A small-molecule ligand and the protein it binds are described below.
Small molecule (SMILES): CC[C@H](C)[C@H](NC(=O)[C@H](C)NC(=O)[C@H](C)N)C(=O)N[C@@H](COP(=O)(O)O)C(=O)N[C@@H](CC(C)C)C(=O)N1CCC[C@H]1C(=O)O

Binding-site contacts:
Ligand atom O2P contacts residue ARG131 of chain 2.C at 2.9 Å (salt-bridge).
Ligand atom CA contacts residue LEU176 of chain 2.C at 3.7 Å (hydrophobic).
Ligand atom O contacts residue LEU176 of chain 2.C at 3.6 Å.
Ligand atom O3P contacts residue TYR132 of chain 2.C at 3.8 Å.
Ligand atom CG2 contacts residue LEU224 of chain 2.C at 3.9 Å (hydrophobic).
Ligand atom CA contacts residue ASN228 of chain 2.C at 3.9 Å.
Ligand atom CB contacts residue ASN228 of chain 2.C at 3.6 Å.
Ligand atom P contacts residue ARG131 of chain 2.C at 3.6 Å.
Ligand atom N contacts residue LEU176 of chain 2.C at 3.4 Å.
Ligand atom O contacts residue LYS49 of chain 2.C at 3.0 Å (salt-bridge).
Ligand atom CG contacts residue LEU224 of chain 2.C at 4.0 Å (hydrophobic).
Ligand atom CB contacts residue TRP232 of chain 2.C at 3.4 Å (hydrophobic).
Ligand atom C contacts residue LEU176 of chain 2.C at 3.7 Å (hydrophobic).
Ligand atom O2P contacts residue LYS49 of chain 2.C at 3.9 Å.
Ligand atom O contacts residue VAL180 of chain 2.C at 3.6 Å.
Ligand atom CB contacts residue ASN177 of chain 2.C at 3.6 Å.
Ligand atom C contacts residue ASN228 of chain 2.C at 3.6 Å.
Ligand atom CA contacts residue ASN177 of chain 2.C at 3.5 Å.
Ligand atom C contacts residue ASN228 of chain 2.C at 3.8 Å.
Ligand atom C contacts residue ASN177 of chain 2.C at 3.6 Å.
Ligand atom CD1 contacts residue ILE221 of chain 2.C at 3.7 Å (hydrophobic).
Ligand atom P contacts residue LYS49 of chain 2.C at 4.0 Å.
Ligand atom O3P contacts residue LYS49 of chain 2.C at 3.1 Å (salt-bridge).
Ligand atom O2P contacts residue ASN177 of chain 2.C at 3.7 Å.
Ligand atom O contacts residue LYS49 of chain 2.C at 4.0 Å.
Ligand atom P contacts residue ARG56 of chain 2.C at 3.7 Å.
Ligand atom O1P contacts residue TYR132 of chain 2.C at 4.0 Å.
Ligand atom CB contacts residue ASN177 of chain 2.C at 3.3 Å.
Ligand atom P contacts residue TYR132 of chain 2.C at 3.8 Å.
Ligand atom CA contacts residue ASN177 of chain 2.C at 3.8 Å.
Ligand atom CA contacts residue ASN228 of chain 2.C at 3.3 Å.
Ligand atom CD2 contacts residue LYS124 of chain 2.C at 4.0 Å.
Ligand atom CD contacts residue LEU224 of chain 2.C at 3.6 Å (hydrophobic).
Ligand atom O1P contacts residue ARG131 of chain 2.C at 2.8 Å (salt-bridge).
Ligand atom O2P contacts residue TYR132 of chain 2.C at 2.6 Å (h-bond).
Ligand atom O1P contacts residue ARG56 of chain 2.C at 2.8 Å (salt-bridge).
Ligand atom N contacts residue ASN228 of chain 2.C at 2.9 Å (h-bond).
Ligand atom N contacts residue ASN177 of chain 2.C at 2.8 Å (h-bond).
Ligand atom O3P contacts residue ARG56 of chain 2.C at 2.9 Å (salt-bridge).
Ligand atom O contacts residue ASN228 of chain 2.C at 2.8 Å (h-bond).

Sequence of chain 2.C:
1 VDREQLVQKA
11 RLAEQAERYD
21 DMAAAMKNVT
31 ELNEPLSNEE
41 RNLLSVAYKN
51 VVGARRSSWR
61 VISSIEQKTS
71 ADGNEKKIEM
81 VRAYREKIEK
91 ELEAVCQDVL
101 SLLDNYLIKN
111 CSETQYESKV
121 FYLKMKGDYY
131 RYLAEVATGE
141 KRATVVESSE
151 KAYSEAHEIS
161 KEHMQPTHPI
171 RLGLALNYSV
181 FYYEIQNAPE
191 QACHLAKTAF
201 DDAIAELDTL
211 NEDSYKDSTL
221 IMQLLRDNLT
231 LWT